Sequence of chain 1.A:
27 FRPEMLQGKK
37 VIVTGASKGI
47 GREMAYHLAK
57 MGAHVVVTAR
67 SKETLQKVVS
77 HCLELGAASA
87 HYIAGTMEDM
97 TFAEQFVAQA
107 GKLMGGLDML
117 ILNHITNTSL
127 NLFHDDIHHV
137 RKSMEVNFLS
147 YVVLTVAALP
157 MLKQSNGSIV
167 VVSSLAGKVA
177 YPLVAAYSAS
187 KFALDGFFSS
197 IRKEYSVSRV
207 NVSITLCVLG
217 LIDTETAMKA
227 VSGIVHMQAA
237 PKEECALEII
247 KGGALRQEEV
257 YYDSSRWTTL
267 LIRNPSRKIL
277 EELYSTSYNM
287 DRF

Sequence of chain 1.B:
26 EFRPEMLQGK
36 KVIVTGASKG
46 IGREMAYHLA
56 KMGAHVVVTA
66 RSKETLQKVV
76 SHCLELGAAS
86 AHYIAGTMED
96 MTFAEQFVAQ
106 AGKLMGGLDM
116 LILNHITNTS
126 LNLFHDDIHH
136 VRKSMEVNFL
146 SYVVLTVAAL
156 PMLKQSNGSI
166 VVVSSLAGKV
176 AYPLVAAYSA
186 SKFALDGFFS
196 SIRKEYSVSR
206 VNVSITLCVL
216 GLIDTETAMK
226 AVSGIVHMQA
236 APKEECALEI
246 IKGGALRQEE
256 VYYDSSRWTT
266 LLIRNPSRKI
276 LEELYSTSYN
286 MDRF

This small molecule binds to this protein.
Small molecule (SMILES): O=C(NC1[C@@H]2CC3C[C@H]1CC(O)(C3)C2)c1cnc(N[C@H]2CCOC2)nc1C1CCCC1

Binding-site contacts:
Ligand atom C13 contacts residue TYR183 of chain 1.A at 3.8 Å (hydrophobic).
Ligand atom N6 contacts residue LEU217 of chain 1.A at 3.3 Å (h-bond).
Ligand atom C28 contacts residue VAL231 of chain 1.A at 3.9 Å (hydrophobic).
Ligand atom N15 contacts residue NAP1 of chain 1.E at 3.9 Å.
Ligand atom O26 contacts residue THR222 of chain 1.A at 3.7 Å.
Ligand atom C12 contacts residue VAL180 of chain 1.A at 3.8 Å (hydrophobic).
Ligand atom C11 contacts residue TYR177 of chain 1.A at 3.9 Å (hydrophobic).
Ligand atom C1 contacts residue NAP1 of chain 1.E at 3.8 Å.
Ligand atom O14 contacts residue SER170 of chain 1.A at 2.7 Å (h-bond).
Ligand atom N6 contacts residue LEU215 of chain 1.A at 3.9 Å.
Ligand atom C20 contacts residue LEU126 of chain 1.A at 3.8 Å (hydrophobic).
Ligand atom N7 contacts residue LEU171 of chain 1.A at 3.6 Å.
Ligand atom C10 contacts residue LEU126 of chain 1.A at 3.9 Å (hydrophobic).
Ligand atom N6 contacts residue GLY216 of chain 1.A at 3.3 Å.
Ligand atom O14 contacts residue TYR183 of chain 1.A at 2.8 Å (h-bond).
Ligand atom C22 contacts residue TYR183 of chain 1.A at 3.6 Å (hydrophobic).
Ligand atom C19 contacts residue ALA226 of chain 1.A at 3.9 Å (hydrophobic).
Ligand atom C10 contacts residue VAL231 of chain 1.A at 3.9 Å (hydrophobic).
Ligand atom C20 contacts residue VAL180 of chain 1.A at 3.8 Å (hydrophobic).
Ligand atom C13 contacts residue SER170 of chain 1.A at 3.5 Å.
Ligand atom O26 contacts residue ILE121 of chain 1.A at 3.6 Å.
Ligand atom C1 contacts residue LEU215 of chain 1.A at 3.6 Å (hydrophobic).
Ligand atom C24 contacts residue ALA226 of chain 1.A at 3.7 Å (hydrophobic).
Ligand atom C17 contacts residue NAP1 of chain 1.E at 3.7 Å.
Ligand atom C13 contacts residue NAP1 of chain 1.E at 3.5 Å.
Ligand atom C12 contacts residue TYR177 of chain 1.A at 3.8 Å (hydrophobic).
Ligand atom O14 contacts residue NAP1 of chain 1.E at 3.0 Å.
Ligand atom C29 contacts residue VAL231 of chain 1.A at 3.6 Å (hydrophobic).
Ligand atom C2 contacts residue SER170 of chain 1.A at 3.7 Å.
Ligand atom O30 contacts residue TYR284 of chain 1.B at 3.8 Å.
Ligand atom C17 contacts residue ALA223 of chain 1.A at 3.9 Å (hydrophobic).
Ligand atom C21 contacts residue TYR183 of chain 1.A at 3.6 Å (hydrophobic).
Ligand atom C11 contacts residue PRO178 of chain 1.A at 3.9 Å (hydrophobic).
Ligand atom N6 contacts residue LEU171 of chain 1.A at 3.9 Å.
Ligand atom C1 contacts residue LEU217 of chain 1.A at 3.7 Å (hydrophobic).
Ligand atom C16 contacts residue TYR183 of chain 1.A at 3.8 Å (hydrophobic).
Ligand atom C1 contacts residue SER170 of chain 1.A at 3.5 Å.
Ligand atom C24 contacts residue THR124 of chain 1.A at 3.7 Å.
Ligand atom C1 contacts residue GLY216 of chain 1.A at 3.5 Å.
Ligand atom C29 contacts residue TYR284 of chain 1.B at 3.4 Å (hydrophobic).